This protein binds this small molecule.
Small molecule (SMILES): CC(=O)N[C@H]1[C@H](O[C@H]2[C@H](O)[C@@H](NC(C)=O)CO[C@@H]2CO)O[C@H](CO)[C@@H](O)[C@@H]1O

Binding-site contacts:
Ligand atom O5 contacts residue GLN1071 of chain 1.A at 4.2 Å.
Ligand atom O5 contacts residue ASN717 of chain 1.A at 2.4 Å (h-bond).
Ligand atom C8 contacts residue THR716 of chain 1.A at 4.1 Å.
Ligand atom C7 contacts residue GLN1071 of chain 1.A at 4.2 Å.
Ligand atom O4 contacts residue LEU922 of chain 1.A at 4.3 Å.
Ligand atom C5 contacts residue LEU922 of chain 1.A at 4.2 Å (hydrophobic).
Ligand atom O7 contacts residue LEU922 of chain 1.A at 3.4 Å.
Ligand atom C3 contacts residue LEU922 of chain 1.A at 4.4 Å (hydrophobic).
Ligand atom C8 contacts residue LEU922 of chain 1.A at 4.5 Å (hydrophobic).
Ligand atom C3 contacts residue ASN717 of chain 1.A at 3.8 Å.
Ligand atom C5 contacts residue ASN717 of chain 1.A at 3.7 Å.
Ligand atom O6 contacts residue ASN717 of chain 1.A at 4.5 Å.
Ligand atom O7 contacts residue GLN1071 of chain 1.A at 3.0 Å (h-bond).
Ligand atom N2 contacts residue ASN717 of chain 1.A at 2.9 Å (h-bond).
Ligand atom C1 contacts residue GLN1071 of chain 1.A at 4.4 Å.
Ligand atom C4 contacts residue ASN717 of chain 1.A at 4.2 Å.
Ligand atom O6 contacts residue GLN926 of chain 1.A at 4.2 Å.
Ligand atom C5 contacts residue GLN926 of chain 1.A at 4.2 Å.
Ligand atom C2 contacts residue ASN717 of chain 1.A at 2.5 Å.
Ligand atom C8 contacts residue ASN717 of chain 1.A at 4.3 Å.
Ligand atom O7 contacts residue ASN717 of chain 1.A at 3.0 Å (h-bond).
Ligand atom C7 contacts residue LEU922 of chain 1.A at 4.2 Å (hydrophobic).
Ligand atom C7 contacts residue ASN717 of chain 1.A at 3.1 Å.
Ligand atom C6 contacts residue GLN926 of chain 1.A at 4.0 Å.
Ligand atom C1 contacts residue ASN717 of chain 1.A at 1.4 Å.
Ligand atom C1 contacts residue LEU922 of chain 1.A at 4.3 Å (hydrophobic).
Ligand atom O5 contacts residue GLN926 of chain 1.A at 4.5 Å.

Sequence of chain 1.A:
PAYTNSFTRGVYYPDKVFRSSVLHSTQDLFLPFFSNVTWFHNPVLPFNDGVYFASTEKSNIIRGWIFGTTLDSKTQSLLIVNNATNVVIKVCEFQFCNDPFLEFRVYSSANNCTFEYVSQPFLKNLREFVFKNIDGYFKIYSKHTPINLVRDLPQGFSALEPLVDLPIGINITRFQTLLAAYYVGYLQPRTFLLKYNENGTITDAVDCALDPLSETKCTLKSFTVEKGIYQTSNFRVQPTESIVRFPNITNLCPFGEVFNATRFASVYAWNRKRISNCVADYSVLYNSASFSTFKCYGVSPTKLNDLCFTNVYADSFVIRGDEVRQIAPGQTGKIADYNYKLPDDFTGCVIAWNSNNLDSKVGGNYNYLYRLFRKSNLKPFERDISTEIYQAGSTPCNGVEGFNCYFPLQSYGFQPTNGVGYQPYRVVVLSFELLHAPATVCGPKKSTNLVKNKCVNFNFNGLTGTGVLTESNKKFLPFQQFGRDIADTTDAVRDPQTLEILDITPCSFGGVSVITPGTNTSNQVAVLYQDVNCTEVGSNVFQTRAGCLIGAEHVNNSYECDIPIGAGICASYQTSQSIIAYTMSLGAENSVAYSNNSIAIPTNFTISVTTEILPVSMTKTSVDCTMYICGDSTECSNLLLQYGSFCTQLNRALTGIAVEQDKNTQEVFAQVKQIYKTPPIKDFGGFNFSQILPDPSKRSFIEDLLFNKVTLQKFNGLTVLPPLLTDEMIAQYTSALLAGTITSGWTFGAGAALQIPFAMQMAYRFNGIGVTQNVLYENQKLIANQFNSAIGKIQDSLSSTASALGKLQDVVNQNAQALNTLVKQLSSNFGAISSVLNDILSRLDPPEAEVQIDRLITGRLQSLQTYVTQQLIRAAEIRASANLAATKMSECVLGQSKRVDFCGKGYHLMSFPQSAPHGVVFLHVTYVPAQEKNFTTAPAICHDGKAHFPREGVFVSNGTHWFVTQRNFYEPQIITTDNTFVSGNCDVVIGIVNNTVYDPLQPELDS